Binding-site contacts:
Ligand atom C11 contacts residue PHE97 of chain 1.B at 3.5 Å (hydrophobic).
Ligand atom C27 contacts residue PHE179 of chain 1.B at 3.5 Å (hydrophobic).
Ligand atom C24 contacts residue ASP178 of chain 1.B at 3.2 Å.
Ligand atom N20 contacts residue ALA64 of chain 1.B at 3.2 Å.
Ligand atom C26 contacts residue SER49 of chain 1.B at 3.4 Å.
Ligand atom N19 contacts residue LEU167 of chain 1.B at 3.3 Å.
Ligand atom C22 contacts residue ASP178 of chain 1.B at 3.1 Å.
Ligand atom N20 contacts residue SER115 of chain 1.B at 2.9 Å (h-bond).
Ligand atom C30 contacts residue LEU167 of chain 1.B at 3.4 Å (hydrophobic).
Ligand atom N contacts residue VAL98 of chain 1.B at 3.5 Å (h-bond).
Ligand atom F contacts residue PHE97 of chain 1.B at 3.4 Å.
Ligand atom O contacts residue ASP178 of chain 1.B at 2.8 Å (salt-bridge).
Ligand atom C30 contacts residue ALA64 of chain 1.B at 3.7 Å (hydrophobic).
Ligand atom C1 contacts residue LEU114 of chain 1.B at 3.5 Å (hydrophobic).
Ligand atom C11 contacts residue ILE176 of chain 1.B at 3.7 Å (hydrophobic).
Ligand atom O34 contacts residue LEU114 of chain 1.B at 3.6 Å.
Ligand atom F12 contacts residue ALA182 of chain 1.B at 3.0 Å.
Ligand atom C3 contacts residue VAL98 of chain 1.B at 3.4 Å (hydrophobic).
Ligand atom O21 contacts residue LEU114 of chain 1.B at 3.3 Å.
Ligand atom F12 contacts residue ILE156 of chain 1.B at 3.5 Å.
Ligand atom O31 contacts residue ALA117 of chain 1.B at 2.9 Å (h-bond).
Ligand atom C28 contacts residue PHE179 of chain 1.B at 3.6 Å (hydrophobic).
Ligand atom F12 contacts residue LEU151 of chain 1.B at 3.3 Å.
Ligand atom C7 contacts residue MET89 of chain 1.B at 3.6 Å (hydrophobic).
Ligand atom C28 contacts residue GLY180 of chain 1.B at 3.3 Å.
Ligand atom O31 contacts residue TYR116 of chain 1.B at 3.4 Å.
Ligand atom C14 contacts residue ALA64 of chain 1.B at 3.6 Å (hydrophobic).
Ligand atom C23 contacts residue ASP178 of chain 1.B at 3.3 Å.
Ligand atom C5 contacts residue VAL98 of chain 1.B at 3.3 Å (hydrophobic).
Ligand atom C28 contacts residue LYS66 of chain 1.B at 3.5 Å.
Ligand atom C13 contacts residue LEU167 of chain 1.B at 3.6 Å (hydrophobic).
Ligand atom C29 contacts residue ASP178 of chain 1.B at 3.2 Å.
Ligand atom F contacts residue HIS158 of chain 1.B at 3.0 Å.
Ligand atom C27 contacts residue LYS66 of chain 1.B at 3.3 Å.
Ligand atom N32 contacts residue ASP178 of chain 1.B at 3.2 Å (salt-bridge).
Ligand atom C27 contacts residue GLY180 of chain 1.B at 3.6 Å.
Ligand atom C11 contacts residue ASP178 of chain 1.B at 3.5 Å.
Ligand atom C26 contacts residue LYS66 of chain 1.B at 3.5 Å.
Ligand atom C17 contacts residue PHE179 of chain 1.B at 3.6 Å (hydrophobic).
Ligand atom C2 contacts residue SER90 of chain 1.B at 3.6 Å.

Sequence of chain 1.B:
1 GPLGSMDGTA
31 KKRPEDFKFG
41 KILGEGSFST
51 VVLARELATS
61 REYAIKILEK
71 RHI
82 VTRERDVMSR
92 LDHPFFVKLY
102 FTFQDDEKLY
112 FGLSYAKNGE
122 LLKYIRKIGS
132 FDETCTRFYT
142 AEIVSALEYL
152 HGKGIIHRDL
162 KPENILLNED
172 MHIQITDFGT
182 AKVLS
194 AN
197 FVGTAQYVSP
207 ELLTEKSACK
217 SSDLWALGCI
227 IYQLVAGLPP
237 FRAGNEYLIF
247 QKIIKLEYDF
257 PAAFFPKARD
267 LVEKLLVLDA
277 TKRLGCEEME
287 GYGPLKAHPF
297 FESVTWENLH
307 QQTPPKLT

The small molecule below binds the protein below.
Small molecule (SMILES): O=C(N[C@@H](COc1ccc2[nH]c(=O)[nH]c2c1)c1ccccc1)c1cccn(Cc2ccc(F)c(F)c2)c1=O